Sequence of chain 1.A:
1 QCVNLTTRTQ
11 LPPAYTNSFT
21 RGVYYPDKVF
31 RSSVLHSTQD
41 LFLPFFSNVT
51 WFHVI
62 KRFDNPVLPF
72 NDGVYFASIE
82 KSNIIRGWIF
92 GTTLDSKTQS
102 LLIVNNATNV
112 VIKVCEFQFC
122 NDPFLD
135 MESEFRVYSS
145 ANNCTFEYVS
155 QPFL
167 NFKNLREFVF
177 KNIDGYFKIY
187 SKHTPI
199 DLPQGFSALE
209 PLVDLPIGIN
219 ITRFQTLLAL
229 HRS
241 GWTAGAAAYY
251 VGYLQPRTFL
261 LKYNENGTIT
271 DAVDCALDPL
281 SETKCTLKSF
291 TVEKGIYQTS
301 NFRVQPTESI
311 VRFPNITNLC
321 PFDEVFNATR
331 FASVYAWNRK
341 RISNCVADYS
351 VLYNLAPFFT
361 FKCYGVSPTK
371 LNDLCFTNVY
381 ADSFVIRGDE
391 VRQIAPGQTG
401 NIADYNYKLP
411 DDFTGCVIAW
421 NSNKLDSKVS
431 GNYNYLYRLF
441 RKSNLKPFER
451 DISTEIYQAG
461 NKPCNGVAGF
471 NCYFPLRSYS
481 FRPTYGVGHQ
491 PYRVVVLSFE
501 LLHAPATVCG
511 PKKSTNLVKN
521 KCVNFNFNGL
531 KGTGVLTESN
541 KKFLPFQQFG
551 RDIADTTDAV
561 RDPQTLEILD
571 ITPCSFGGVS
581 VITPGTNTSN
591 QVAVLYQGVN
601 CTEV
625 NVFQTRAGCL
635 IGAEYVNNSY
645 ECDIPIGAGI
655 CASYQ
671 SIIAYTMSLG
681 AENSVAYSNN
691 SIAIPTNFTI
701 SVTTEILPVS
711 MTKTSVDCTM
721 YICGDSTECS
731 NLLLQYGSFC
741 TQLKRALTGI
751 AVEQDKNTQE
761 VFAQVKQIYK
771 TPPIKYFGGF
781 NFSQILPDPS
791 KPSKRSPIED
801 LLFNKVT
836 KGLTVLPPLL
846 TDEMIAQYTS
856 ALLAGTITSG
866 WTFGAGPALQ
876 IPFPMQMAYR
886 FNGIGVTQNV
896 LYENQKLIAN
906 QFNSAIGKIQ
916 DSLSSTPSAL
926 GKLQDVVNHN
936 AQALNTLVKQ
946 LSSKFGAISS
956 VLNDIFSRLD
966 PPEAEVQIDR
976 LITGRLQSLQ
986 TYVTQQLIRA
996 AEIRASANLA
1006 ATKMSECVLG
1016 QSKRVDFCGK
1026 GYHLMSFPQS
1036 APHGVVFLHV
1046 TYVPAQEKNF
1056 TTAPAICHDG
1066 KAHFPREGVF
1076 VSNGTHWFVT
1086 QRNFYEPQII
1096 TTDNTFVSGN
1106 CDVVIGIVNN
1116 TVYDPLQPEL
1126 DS

Binding-site contacts:
Ligand atom C8 contacts residue ASP323 of chain 1.A at 3.3 Å.
Ligand atom C3 contacts residue LEU355 of chain 1.A at 4.4 Å (hydrophobic).
Ligand atom C4 contacts residue ASN327 of chain 1.A at 4.2 Å.
Ligand atom C7 contacts residue ASP323 of chain 1.A at 4.0 Å.
Ligand atom O7 contacts residue VAL351 of chain 1.A at 4.1 Å.
Ligand atom C5 contacts residue ASN327 of chain 1.A at 3.7 Å.
Ligand atom C3 contacts residue ASN327 of chain 1.A at 3.8 Å.
Ligand atom C7 contacts residue ASN327 of chain 1.A at 3.2 Å.
Ligand atom C1 contacts residue ASN327 of chain 1.A at 1.4 Å.
Ligand atom C2 contacts residue ASN327 of chain 1.A at 2.5 Å.
Ligand atom O7 contacts residue ASN327 of chain 1.A at 3.1 Å (h-bond).
Ligand atom C8 contacts residue VAL351 of chain 1.A at 4.1 Å (hydrophobic).
Ligand atom O7 contacts residue LEU355 of chain 1.A at 4.0 Å.
Ligand atom N2 contacts residue ASN327 of chain 1.A at 2.9 Å (h-bond).
Ligand atom O4 contacts residue LEU355 of chain 1.A at 4.3 Å.
Ligand atom N2 contacts residue ASP323 of chain 1.A at 4.2 Å.
Ligand atom C8 contacts residue ASN327 of chain 1.A at 3.9 Å.
Ligand atom O5 contacts residue ASN327 of chain 1.A at 2.4 Å (h-bond).

A small-molecule ligand and the protein it binds are described below.
Small molecule (SMILES): CC(=O)N[C@@H]1[C@@H](O)[C@H](O)[C@@H](CO)O[C@H]1O